This small molecule binds to this protein.
Small molecule (SMILES): CC(=O)N[C@@H]1[C@@H](O)[C@H](O)[C@@H](CO)O[C@H]1O

Sequence of chain 1.A:
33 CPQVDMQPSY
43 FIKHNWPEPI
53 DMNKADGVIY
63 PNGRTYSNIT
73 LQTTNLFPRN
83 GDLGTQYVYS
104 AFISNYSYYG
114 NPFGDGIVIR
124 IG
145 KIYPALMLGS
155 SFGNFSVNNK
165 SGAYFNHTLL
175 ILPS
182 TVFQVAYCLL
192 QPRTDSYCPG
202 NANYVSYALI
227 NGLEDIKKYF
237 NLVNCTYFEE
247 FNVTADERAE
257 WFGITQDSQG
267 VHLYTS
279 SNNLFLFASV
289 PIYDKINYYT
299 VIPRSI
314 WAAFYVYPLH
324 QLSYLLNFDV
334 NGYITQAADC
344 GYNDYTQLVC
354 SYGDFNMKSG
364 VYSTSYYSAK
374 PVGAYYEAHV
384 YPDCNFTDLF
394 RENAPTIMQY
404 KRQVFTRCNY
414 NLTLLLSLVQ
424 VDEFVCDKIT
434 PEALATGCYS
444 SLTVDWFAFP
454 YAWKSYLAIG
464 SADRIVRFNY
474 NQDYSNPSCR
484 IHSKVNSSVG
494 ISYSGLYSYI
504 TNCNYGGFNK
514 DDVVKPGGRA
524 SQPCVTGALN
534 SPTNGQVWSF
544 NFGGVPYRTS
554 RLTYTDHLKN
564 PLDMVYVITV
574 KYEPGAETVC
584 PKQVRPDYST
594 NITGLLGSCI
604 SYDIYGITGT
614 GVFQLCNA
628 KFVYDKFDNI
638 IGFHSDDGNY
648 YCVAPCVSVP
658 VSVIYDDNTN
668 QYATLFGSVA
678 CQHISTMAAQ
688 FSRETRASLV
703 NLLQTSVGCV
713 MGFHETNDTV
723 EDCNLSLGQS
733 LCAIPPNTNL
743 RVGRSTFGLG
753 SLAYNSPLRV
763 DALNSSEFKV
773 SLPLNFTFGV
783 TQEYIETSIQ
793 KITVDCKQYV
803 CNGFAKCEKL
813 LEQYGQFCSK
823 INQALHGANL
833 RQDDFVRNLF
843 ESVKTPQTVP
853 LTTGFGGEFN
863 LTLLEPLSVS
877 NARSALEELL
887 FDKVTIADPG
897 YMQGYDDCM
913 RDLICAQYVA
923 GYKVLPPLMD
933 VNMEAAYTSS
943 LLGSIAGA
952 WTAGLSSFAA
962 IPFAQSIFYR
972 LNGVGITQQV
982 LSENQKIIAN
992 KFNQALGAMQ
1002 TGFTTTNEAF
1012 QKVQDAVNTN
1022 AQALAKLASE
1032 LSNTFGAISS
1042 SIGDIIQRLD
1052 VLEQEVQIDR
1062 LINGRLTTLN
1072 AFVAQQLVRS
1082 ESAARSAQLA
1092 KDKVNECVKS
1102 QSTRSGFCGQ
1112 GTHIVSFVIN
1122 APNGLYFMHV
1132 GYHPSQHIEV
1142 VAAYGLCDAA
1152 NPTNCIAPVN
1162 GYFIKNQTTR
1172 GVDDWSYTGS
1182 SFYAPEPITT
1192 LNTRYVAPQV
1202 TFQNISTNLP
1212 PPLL

Binding-site contacts:
Ligand atom O5 contacts residue LYS992 of chain 1.A at 4.0 Å.
Ligand atom O5 contacts residue ASN777 of chain 1.A at 2.3 Å (h-bond).
Ligand atom C4 contacts residue ASN777 of chain 1.A at 4.2 Å.
Ligand atom C1 contacts residue LYS992 of chain 1.A at 3.9 Å.
Ligand atom C7 contacts residue ASN777 of chain 1.A at 3.0 Å.
Ligand atom C8 contacts residue ASN777 of chain 1.A at 3.5 Å.
Ligand atom C5 contacts residue ASN777 of chain 1.A at 3.6 Å.
Ligand atom C1 contacts residue ASN777 of chain 1.A at 1.4 Å.
Ligand atom C3 contacts residue ASN777 of chain 1.A at 3.8 Å.
Ligand atom O7 contacts residue ASN777 of chain 1.A at 3.0 Å (h-bond).
Ligand atom C2 contacts residue ASN777 of chain 1.A at 2.4 Å.
Ligand atom N2 contacts residue ASN777 of chain 1.A at 2.9 Å (h-bond).
Ligand atom C8 contacts residue LEU776 of chain 1.A at 4.2 Å (hydrophobic).
Ligand atom C5 contacts residue LYS992 of chain 1.A at 3.8 Å.